Sequence of chain 3.B:
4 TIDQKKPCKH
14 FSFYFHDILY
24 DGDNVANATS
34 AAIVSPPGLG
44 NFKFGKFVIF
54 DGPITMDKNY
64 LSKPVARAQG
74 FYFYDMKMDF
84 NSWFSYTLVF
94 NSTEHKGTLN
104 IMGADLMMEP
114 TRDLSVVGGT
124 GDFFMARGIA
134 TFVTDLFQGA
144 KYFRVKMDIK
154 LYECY

This small molecule binds to this protein.
Small molecule (SMILES): NCC(=O)O

Binding-site contacts:
Ligand atom N contacts residue ARG115 of chain 3.B at 3.9 Å.
Ligand atom O contacts residue MET110 of chain 3.B at 4.0 Å.
Ligand atom OXT contacts residue PHE140 of chain 3.B at 3.0 Å.
Ligand atom N contacts residue MET110 of chain 3.B at 4.0 Å.
Ligand atom N contacts residue VAL148 of chain 3.B at 4.4 Å.
Ligand atom C contacts residue ASP108 of chain 3.B at 4.2 Å.
Ligand atom O contacts residue TYR77 of chain 3.B at 4.0 Å.
Ligand atom C contacts residue PHE140 of chain 3.B at 3.9 Å (hydrophobic).
Ligand atom OXT contacts residue PHE146 of chain 3.B at 3.8 Å.
Ligand atom CA contacts residue PHE87 of chain 3.B at 4.3 Å (hydrophobic).
Ligand atom O contacts residue SER85 of chain 3.B at 3.1 Å (h-bond).
Ligand atom O contacts residue PHE146 of chain 3.B at 4.4 Å.
Ligand atom O contacts residue TYR75 of chain 3.B at 4.0 Å.
Ligand atom C contacts residue PHE87 of chain 3.B at 4.4 Å (hydrophobic).
Ligand atom CA contacts residue PHE146 of chain 3.B at 3.6 Å (hydrophobic).
Ligand atom C contacts residue PHE146 of chain 3.B at 3.9 Å (hydrophobic).
Ligand atom N contacts residue SER85 of chain 3.B at 4.0 Å.
Ligand atom N contacts residue PHE87 of chain 3.B at 4.1 Å.
Ligand atom O contacts residue PHE87 of chain 3.B at 3.6 Å.
Ligand atom N contacts residue ASP108 of chain 3.B at 2.5 Å (salt-bridge).
Ligand atom C contacts residue TYR77 of chain 3.B at 3.7 Å (hydrophobic).
Ligand atom O contacts residue ASP108 of chain 3.B at 3.9 Å.
Ligand atom C contacts residue MET110 of chain 3.B at 4.0 Å (hydrophobic).
Ligand atom CA contacts residue MET110 of chain 3.B at 4.5 Å (hydrophobic).
Ligand atom OXT contacts residue MET110 of chain 3.B at 3.6 Å.
Ligand atom OXT contacts residue TYR77 of chain 3.B at 2.7 Å (h-bond).
Ligand atom CA contacts residue ASP108 of chain 3.B at 3.8 Å.
Ligand atom CA contacts residue PHE140 of chain 3.B at 3.7 Å (hydrophobic).
Ligand atom C contacts residue SER85 of chain 3.B at 4.0 Å.